Binding-site contacts:
Ligand atom C2 contacts residue MG1 of chain 1.C at 2.9 Å.
Ligand atom C1 contacts residue MG1 of chain 1.C at 2.8 Å.
Ligand atom O1 contacts residue TRP40 of chain 1.A at 2.9 Å (h-bond).
Ligand atom O1 contacts residue SER42 of chain 1.A at 2.6 Å (h-bond).
Ligand atom C1 contacts residue SER42 of chain 1.A at 3.3 Å.
Ligand atom O2 contacts residue MG1 of chain 1.C at 2.1 Å.
Ligand atom O3P contacts residue HIS186 of chain 1.A at 2.8 Å (h-bond).
Ligand atom C1 contacts residue PHE44 of chain 1.A at 3.7 Å (hydrophobic).
Ligand atom C1 contacts residue ASP81 of chain 1.A at 3.5 Å.
Ligand atom C2 contacts residue ARG155 of chain 1.A at 3.5 Å.
Ligand atom O3P contacts residue ARG188 of chain 1.A at 2.8 Å (salt-bridge).
Ligand atom C2 contacts residue ASP81 of chain 1.A at 3.9 Å.
Ligand atom O1P contacts residue HIS186 of chain 1.A at 4.0 Å.
Ligand atom O2P contacts residue PHE44 of chain 1.A at 3.6 Å.
Ligand atom C1 contacts residue TRP40 of chain 1.A at 3.6 Å (hydrophobic).
Ligand atom O2 contacts residue ARG155 of chain 1.A at 2.7 Å (salt-bridge).
Ligand atom O1P contacts residue ARG188 of chain 1.A at 3.2 Å (salt-bridge).
Ligand atom O1P contacts residue MG1 of chain 1.C at 4.2 Å.
Ligand atom P contacts residue ARG155 of chain 1.A at 3.9 Å.
Ligand atom O2 contacts residue TRP40 of chain 1.A at 3.6 Å.
Ligand atom C1 contacts residue GLY43 of chain 1.A at 4.1 Å.
Ligand atom P contacts residue ARG188 of chain 1.A at 3.7 Å.
Ligand atom C3 contacts residue MG1 of chain 1.C at 4.1 Å.
Ligand atom O1 contacts residue GLY235 of chain 1.A at 3.4 Å (h-bond).
Ligand atom O1 contacts residue MG1 of chain 1.C at 4.1 Å.
Ligand atom C3 contacts residue TRP40 of chain 1.A at 4.2 Å (hydrophobic).
Ligand atom O2' contacts residue MG1 of chain 1.C at 2.1 Å.
Ligand atom O2 contacts residue ASP81 of chain 1.A at 3.2 Å (salt-bridge).
Ligand atom O2' contacts residue ASP81 of chain 1.A at 2.9 Å (salt-bridge).
Ligand atom C2 contacts residue TRP40 of chain 1.A at 3.6 Å (hydrophobic).
Ligand atom C3 contacts residue ARG155 of chain 1.A at 3.4 Å.
Ligand atom O1P contacts residue ARG155 of chain 1.A at 3.0 Å (salt-bridge).
Ligand atom O2' contacts residue PHE44 of chain 1.A at 2.9 Å (h-bond).
Ligand atom O2' contacts residue SER42 of chain 1.A at 3.3 Å (h-bond).
Ligand atom O2' contacts residue ASP54 of chain 1.A at 4.1 Å.
Ligand atom O2' contacts residue TRP40 of chain 1.A at 4.2 Å.
Ligand atom O1 contacts residue PHE44 of chain 1.A at 3.8 Å.
Ligand atom O2' contacts residue GLY43 of chain 1.A at 3.2 Å (h-bond).
Ligand atom P contacts residue HIS186 of chain 1.A at 3.8 Å.
Ligand atom C3 contacts residue HIS186 of chain 1.A at 4.2 Å.

The small molecule below binds the protein below.
Small molecule (SMILES): O=C(O)C(=O)CP(=O)(O)O

Sequence of chain 1.A:
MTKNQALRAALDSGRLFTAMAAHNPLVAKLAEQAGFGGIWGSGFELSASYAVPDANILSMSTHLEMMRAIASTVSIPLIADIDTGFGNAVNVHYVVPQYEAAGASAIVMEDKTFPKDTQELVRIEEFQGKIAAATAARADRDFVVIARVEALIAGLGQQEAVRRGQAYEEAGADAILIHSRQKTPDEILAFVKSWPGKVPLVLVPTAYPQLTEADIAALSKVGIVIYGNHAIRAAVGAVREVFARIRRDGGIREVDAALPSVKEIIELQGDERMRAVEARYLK